The small molecule below binds the protein below.
Small molecule (SMILES): CC(=O)N[C@H]1[C@H](O[C@H]2[C@H](O)[C@@H](NC(C)=O)CO[C@@H]2CO)O[C@H](CO)[C@@H](O[C@@H]2O[C@H](CO)[C@@H](O)[C@H](O)[C@@H]2O)[C@@H]1O

Sequence of chain 1.A:
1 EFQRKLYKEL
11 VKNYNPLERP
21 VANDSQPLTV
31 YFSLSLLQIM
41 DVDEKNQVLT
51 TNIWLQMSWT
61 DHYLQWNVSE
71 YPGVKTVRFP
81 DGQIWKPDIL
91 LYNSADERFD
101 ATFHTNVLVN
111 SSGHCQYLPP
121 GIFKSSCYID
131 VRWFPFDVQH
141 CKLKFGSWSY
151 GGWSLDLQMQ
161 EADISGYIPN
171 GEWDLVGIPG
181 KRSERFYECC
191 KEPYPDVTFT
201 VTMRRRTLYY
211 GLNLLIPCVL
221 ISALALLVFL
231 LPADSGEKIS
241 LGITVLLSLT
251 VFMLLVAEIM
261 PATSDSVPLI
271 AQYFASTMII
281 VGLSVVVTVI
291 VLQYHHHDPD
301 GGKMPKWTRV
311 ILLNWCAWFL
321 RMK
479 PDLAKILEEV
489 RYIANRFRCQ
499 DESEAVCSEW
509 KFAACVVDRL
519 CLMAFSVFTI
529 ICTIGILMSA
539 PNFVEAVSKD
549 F

Binding-site contacts:
Ligand atom N2 contacts residue SER112 of chain 1.A at 2.6 Å (h-bond).
Ligand atom C1 contacts residue HIS114 of chain 1.A at 3.6 Å.
Ligand atom C3 contacts residue ASN110 of chain 1.A at 3.8 Å.
Ligand atom C6 contacts residue HIS114 of chain 1.A at 4.0 Å.
Ligand atom C1 contacts residue ASN110 of chain 1.A at 1.4 Å.
Ligand atom C8 contacts residue ASN110 of chain 1.A at 4.1 Å.
Ligand atom O5 contacts residue ASN110 of chain 1.A at 2.4 Å (h-bond).
Ligand atom O7 contacts residue ASN110 of chain 1.A at 4.2 Å.
Ligand atom O4 contacts residue HIS114 of chain 1.A at 4.2 Å.
Ligand atom C1 contacts residue SER112 of chain 1.A at 3.3 Å.
Ligand atom C3 contacts residue SER112 of chain 1.A at 3.6 Å.
Ligand atom C5 contacts residue HIS114 of chain 1.A at 3.5 Å.
Ligand atom C2 contacts residue HIS114 of chain 1.A at 4.5 Å.
Ligand atom C7 contacts residue SER112 of chain 1.A at 3.6 Å.
Ligand atom C2 contacts residue SER112 of chain 1.A at 3.3 Å.
Ligand atom C4 contacts residue HIS114 of chain 1.A at 4.4 Å.
Ligand atom C7 contacts residue HIS114 of chain 1.A at 4.1 Å.
Ligand atom C8 contacts residue SER111 of chain 1.A at 3.3 Å.
Ligand atom O3 contacts residue SER112 of chain 1.A at 4.3 Å.
Ligand atom C2 contacts residue ASN110 of chain 1.A at 2.4 Å.
Ligand atom C7 contacts residue ASN110 of chain 1.A at 3.6 Å.
Ligand atom C7 contacts residue SER111 of chain 1.A at 4.1 Å.
Ligand atom C5 contacts residue ASN110 of chain 1.A at 3.7 Å.
Ligand atom C4 contacts residue ASN110 of chain 1.A at 4.2 Å.
Ligand atom C8 contacts residue HIS114 of chain 1.A at 4.0 Å.
Ligand atom N2 contacts residue ASN110 of chain 1.A at 2.7 Å (h-bond).
Ligand atom O7 contacts residue HIS114 of chain 1.A at 3.7 Å.
Ligand atom C8 contacts residue SER112 of chain 1.A at 3.7 Å.
Ligand atom C3 contacts residue HIS114 of chain 1.A at 4.2 Å.
Ligand atom O5 contacts residue HIS114 of chain 1.A at 3.5 Å.